Binding-site contacts:
Ligand atom CA contacts residue PHE296 of chain 4.A at 3.5 Å (hydrophobic).
Ligand atom CE contacts residue GLN102 of chain 4.A at 3.9 Å.
Ligand atom CB contacts residue SER469 of chain 4.A at 3.9 Å.
Ligand atom O contacts residue PHE296 of chain 4.A at 4.2 Å.
Ligand atom CG contacts residue THR322 of chain 4.A at 4.3 Å.
Ligand atom CB contacts residue ILE103 of chain 4.A at 3.8 Å (hydrophobic).
Ligand atom OXT contacts residue SER469 of chain 4.A at 2.8 Å (h-bond).
Ligand atom N contacts residue PHE296 of chain 4.A at 3.8 Å.
Ligand atom CB contacts residue LEU467 of chain 4.A at 4.1 Å (hydrophobic).
Ligand atom CD contacts residue GLN102 of chain 4.A at 4.0 Å.
Ligand atom C contacts residue ASN293 of chain 4.A at 3.8 Å.
Ligand atom C contacts residue PHE296 of chain 4.A at 3.7 Å (hydrophobic).
Ligand atom OXT contacts residue LYS107 of chain 4.A at 2.9 Å (salt-bridge).
Ligand atom CD contacts residue LEU467 of chain 4.A at 3.8 Å (hydrophobic).
Ligand atom CE contacts residue NAP1 of chain 4.D at 3.4 Å.
Ligand atom N contacts residue ASN293 of chain 4.A at 2.6 Å (h-bond).
Ligand atom C contacts residue SER469 of chain 4.A at 3.8 Å.
Ligand atom C contacts residue ILE103 of chain 4.A at 3.9 Å (hydrophobic).
Ligand atom O contacts residue ILE103 of chain 4.A at 4.2 Å.
Ligand atom CD contacts residue ASN323 of chain 4.A at 4.3 Å.
Ligand atom NZ contacts residue ASN323 of chain 4.A at 3.6 Å (h-bond).
Ligand atom CA contacts residue ASN293 of chain 4.A at 3.5 Å.
Ligand atom NZ contacts residue FAD1 of chain 4.C at 4.2 Å.
Ligand atom CG contacts residue PHE296 of chain 4.A at 4.4 Å (hydrophobic).
Ligand atom OXT contacts residue PHE296 of chain 4.A at 3.5 Å.
Ligand atom CG contacts residue LEU467 of chain 4.A at 3.8 Å (hydrophobic).
Ligand atom OXT contacts residue ILE103 of chain 4.A at 3.2 Å.
Ligand atom CE contacts residue THR322 of chain 4.A at 4.3 Å.
Ligand atom O contacts residue LYS107 of chain 4.A at 2.8 Å (salt-bridge).
Ligand atom CE contacts residue ASN323 of chain 4.A at 3.4 Å.
Ligand atom O contacts residue ASN293 of chain 4.A at 2.9 Å (h-bond).
Ligand atom NZ contacts residue NAP1 of chain 4.D at 2.5 Å (h-bond).
Ligand atom NZ contacts residue GLN102 of chain 4.A at 3.4 Å (h-bond).
Ligand atom CD contacts residue FAD1 of chain 4.C at 4.0 Å.
Ligand atom CA contacts residue SER469 of chain 4.A at 4.2 Å.
Ligand atom CB contacts residue GLN102 of chain 4.A at 4.1 Å.
Ligand atom CE contacts residue LEU467 of chain 4.A at 4.4 Å (hydrophobic).
Ligand atom C contacts residue LYS107 of chain 4.A at 3.2 Å.
Ligand atom CG contacts residue GLN102 of chain 4.A at 4.2 Å.

This protein binds this small molecule.
Small molecule (SMILES): N[C@@H](CCCC[NH3+])C(=O)O

Sequence of chain 4.A:
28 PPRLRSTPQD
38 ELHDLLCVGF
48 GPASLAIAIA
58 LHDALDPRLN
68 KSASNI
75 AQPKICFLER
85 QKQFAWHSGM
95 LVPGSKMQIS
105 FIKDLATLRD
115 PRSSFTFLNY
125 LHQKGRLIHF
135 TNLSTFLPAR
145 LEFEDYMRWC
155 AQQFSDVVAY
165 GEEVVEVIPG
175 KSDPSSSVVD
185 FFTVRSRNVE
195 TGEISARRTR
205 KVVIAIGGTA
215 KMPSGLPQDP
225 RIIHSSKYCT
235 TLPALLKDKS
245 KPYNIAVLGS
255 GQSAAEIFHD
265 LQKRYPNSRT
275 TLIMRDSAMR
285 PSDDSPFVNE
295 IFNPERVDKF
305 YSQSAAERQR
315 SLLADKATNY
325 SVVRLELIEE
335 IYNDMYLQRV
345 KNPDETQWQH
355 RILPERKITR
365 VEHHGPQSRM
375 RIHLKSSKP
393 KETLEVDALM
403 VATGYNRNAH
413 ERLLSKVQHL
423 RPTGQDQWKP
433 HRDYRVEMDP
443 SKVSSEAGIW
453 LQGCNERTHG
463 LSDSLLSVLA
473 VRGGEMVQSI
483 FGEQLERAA